This small molecule binds to this protein.
Small molecule (SMILES): O=c1[nH]cnc2c1ncn2[C@@H]1O[C@H](CO)[C@@H](O)[C@H]1O

Binding-site contacts:
Ligand atom N9 contacts residue NI1 of chain 1.D at 4.1 Å.
Ligand atom C8 contacts residue NI1 of chain 1.D at 3.0 Å.
Ligand atom C8 contacts residue GLU56 of chain 1.A at 3.0 Å.
Ligand atom O6 contacts residue GLU125 of chain 1.A at 3.0 Å (salt-bridge).
Ligand atom C1' contacts residue LYS121 of chain 1.A at 4.2 Å.
Ligand atom N7 contacts residue NI1 of chain 1.D at 2.1 Å (h-bond).
Ligand atom C4 contacts residue LYS121 of chain 1.A at 3.5 Å.
Ligand atom N7 contacts residue GLU125 of chain 1.A at 3.1 Å (salt-bridge).
Ligand atom C6 contacts residue GLU125 of chain 1.A at 3.6 Å.
Ligand atom O6 contacts residue NI1 of chain 1.D at 3.7 Å.
Ligand atom N3 contacts residue LYS121 of chain 1.A at 3.8 Å.
Ligand atom O2' contacts residue LYS121 of chain 1.A at 3.8 Å.
Ligand atom N7 contacts residue GLU56 of chain 1.A at 3.0 Å (salt-bridge).
Ligand atom N9 contacts residue GLU56 of chain 1.A at 4.2 Å.
Ligand atom C2' contacts residue LYS121 of chain 1.A at 3.8 Å.
Ligand atom N9 contacts residue LYS121 of chain 1.A at 3.7 Å.
Ligand atom C2 contacts residue LYS121 of chain 1.A at 4.2 Å.
Ligand atom O2' contacts residue ASN60 of chain 1.A at 3.9 Å.
Ligand atom N7 contacts residue LYS121 of chain 1.A at 3.9 Å.
Ligand atom C5 contacts residue NI1 of chain 1.D at 3.2 Å.
Ligand atom C8 contacts residue LYS121 of chain 1.A at 4.1 Å.
Ligand atom C8 contacts residue GLU125 of chain 1.A at 4.3 Å.
Ligand atom C5 contacts residue LYS121 of chain 1.A at 3.6 Å.
Ligand atom C6 contacts residue LYS121 of chain 1.A at 3.9 Å.
Ligand atom C4 contacts residue NI1 of chain 1.D at 4.3 Å.
Ligand atom C5 contacts residue GLU125 of chain 1.A at 3.6 Å.
Ligand atom C6 contacts residue NI1 of chain 1.D at 3.8 Å.
Ligand atom N1 contacts residue LYS121 of chain 1.A at 4.2 Å.
Ligand atom O6 contacts residue LYS121 of chain 1.A at 4.3 Å.
Ligand atom C5 contacts residue GLU56 of chain 1.A at 4.2 Å.

Sequence of chain 1.A:
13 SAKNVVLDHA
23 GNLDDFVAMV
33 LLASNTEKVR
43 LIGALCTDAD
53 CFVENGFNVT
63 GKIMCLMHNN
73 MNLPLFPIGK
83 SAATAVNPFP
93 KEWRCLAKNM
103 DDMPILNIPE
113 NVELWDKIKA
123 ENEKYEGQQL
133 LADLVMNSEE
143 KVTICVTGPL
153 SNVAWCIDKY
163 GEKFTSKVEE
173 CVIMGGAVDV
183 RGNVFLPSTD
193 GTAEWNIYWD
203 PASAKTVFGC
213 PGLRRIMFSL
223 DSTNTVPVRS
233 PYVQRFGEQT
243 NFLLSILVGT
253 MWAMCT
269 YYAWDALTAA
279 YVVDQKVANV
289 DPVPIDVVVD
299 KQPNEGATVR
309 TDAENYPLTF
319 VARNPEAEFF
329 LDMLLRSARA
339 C